Binding-site contacts:
Ligand atom O7 contacts residue TYR59 of chain 1.D at 4.3 Å.
Ligand atom C5 contacts residue VAL86 of chain 1.D at 4.2 Å (hydrophobic).
Ligand atom C6 contacts residue LEU109 of chain 1.D at 4.4 Å (hydrophobic).
Ligand atom C5 contacts residue TYR59 of chain 1.D at 3.9 Å (hydrophobic).
Ligand atom O7 contacts residue ASP107 of chain 1.D at 3.9 Å.
Ligand atom C4 contacts residue PHE80 of chain 1.D at 3.8 Å (hydrophobic).
Ligand atom C1 contacts residue LEU109 of chain 1.D at 4.1 Å (hydrophobic).
Ligand atom C2 contacts residue PHE80 of chain 1.D at 3.7 Å (hydrophobic).
Ligand atom C6 contacts residue TYR59 of chain 1.D at 4.5 Å (hydrophobic).
Ligand atom C1 contacts residue PHE80 of chain 1.D at 4.4 Å (hydrophobic).
Ligand atom C3 contacts residue VAL84 of chain 1.D at 3.4 Å (hydrophobic).
Ligand atom O8 contacts residue LEU41 of chain 1.D at 3.9 Å.
Ligand atom C2 contacts residue VAL84 of chain 1.D at 3.6 Å (hydrophobic).
Ligand atom C4 contacts residue VAL86 of chain 1.D at 4.0 Å (hydrophobic).
Ligand atom C3 contacts residue PHE81 of chain 1.D at 4.1 Å (hydrophobic).
Ligand atom C4 contacts residue PHE81 of chain 1.D at 3.5 Å (hydrophobic).
Ligand atom C1 contacts residue PHE145 of chain 1.D at 4.0 Å (hydrophobic).
Ligand atom O8 contacts residue PHE81 of chain 1.D at 4.3 Å.
Ligand atom O8 contacts residue TRP136 of chain 1.D at 4.4 Å.
Ligand atom C2 contacts residue PHE145 of chain 1.D at 4.4 Å (hydrophobic).
Ligand atom C1 contacts residue TYR59 of chain 1.D at 4.4 Å (hydrophobic).
Ligand atom C2 contacts residue LEU109 of chain 1.D at 4.3 Å (hydrophobic).
Ligand atom O8 contacts residue VAL86 of chain 1.D at 3.6 Å.
Ligand atom C3 contacts residue VAL86 of chain 1.D at 4.3 Å (hydrophobic).
Ligand atom C3 contacts residue PHE80 of chain 1.D at 3.4 Å (hydrophobic).
Ligand atom C6 contacts residue VAL86 of chain 1.D at 4.2 Å (hydrophobic).

Sequence of chain 1.D:
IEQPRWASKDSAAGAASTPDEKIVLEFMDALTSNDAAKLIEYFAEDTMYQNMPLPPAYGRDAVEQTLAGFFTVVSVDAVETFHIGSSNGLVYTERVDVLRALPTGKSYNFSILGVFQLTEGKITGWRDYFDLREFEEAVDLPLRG

A protein and the small-molecule ligand that binds it are described below.
Small molecule (SMILES): O[C@@H]1CCCC[C@H]1O